Binding-site contacts:
Ligand atom C3' contacts residue ASP179 of chain 1.A at 3.6 Å.
Ligand atom O3' contacts residue ASP199 of chain 1.A at 2.5 Å (salt-bridge).
Ligand atom O2' contacts residue PHE145 of chain 1.A at 3.6 Å.
Ligand atom C4 contacts residue PHE256 of chain 1.A at 3.7 Å (hydrophobic).
Ligand atom O3' contacts residue ASP179 of chain 1.A at 2.8 Å (salt-bridge).
Ligand atom C1' contacts residue ASP199 of chain 1.A at 3.4 Å.
Ligand atom N1 contacts residue LEU227 of chain 1.A at 2.9 Å (h-bond).
Ligand atom CS contacts residue PRO247 of chain 1.A at 3.6 Å (hydrophobic).
Ligand atom N6 contacts residue LEU362 of chain 1.A at 3.5 Å.
Ligand atom CS contacts residue N4P1 of chain 1.I at 3.7 Å.
Ligand atom C5 contacts residue PHE256 of chain 1.A at 3.6 Å (hydrophobic).
Ligand atom O2' contacts residue GLN147 of chain 1.A at 2.9 Å (h-bond).
Ligand atom C5' contacts residue N4P1 of chain 1.I at 3.7 Å.
Ligand atom N1 contacts residue ASP226 of chain 1.A at 3.5 Å.
Ligand atom C2 contacts residue ILE200 of chain 1.A at 3.4 Å (hydrophobic).
Ligand atom N1 contacts residue PHE225 of chain 1.A at 3.5 Å (h-bond).
Ligand atom C8 contacts residue PHE145 of chain 1.A at 3.3 Å (hydrophobic).
Ligand atom C2' contacts residue ASP199 of chain 1.A at 3.5 Å.
Ligand atom C2 contacts residue PHE225 of chain 1.A at 3.2 Å (hydrophobic).
Ligand atom C5 contacts residue TYR363 of chain 1.A at 3.8 Å (hydrophobic).
Ligand atom S5' contacts residue N4P1 of chain 1.I at 3.4 Å.
Ligand atom C5' contacts residue ASP179 of chain 1.A at 3.5 Å.
Ligand atom C8 contacts residue TYR363 of chain 1.A at 3.6 Å (hydrophobic).
Ligand atom S5' contacts residue PHE145 of chain 1.A at 3.7 Å.
Ligand atom O3' contacts residue ASP178 of chain 1.A at 3.4 Å (salt-bridge).
Ligand atom N3 contacts residue ILE200 of chain 1.A at 3.1 Å (h-bond).
Ligand atom O4' contacts residue PHE256 of chain 1.A at 3.6 Å.
Ligand atom N6 contacts residue ASP226 of chain 1.A at 2.9 Å (salt-bridge).
Ligand atom S5' contacts residue ASP146 of chain 1.A at 3.5 Å (salt-bridge).
Ligand atom C5' contacts residue ASP245 of chain 1.A at 3.6 Å.
Ligand atom C5 contacts residue ILE200 of chain 1.A at 3.6 Å (hydrophobic).
Ligand atom N1 contacts residue ILE200 of chain 1.A at 3.7 Å.
Ligand atom N7 contacts residue TYR363 of chain 1.A at 2.8 Å (h-bond).
Ligand atom C4 contacts residue ILE200 of chain 1.A at 3.5 Å (hydrophobic).
Ligand atom C2 contacts residue LEU227 of chain 1.A at 3.7 Å (hydrophobic).
Ligand atom N7 contacts residue PHE256 of chain 1.A at 3.7 Å.
Ligand atom O2' contacts residue ASP199 of chain 1.A at 2.6 Å (salt-bridge).
Ligand atom O3' contacts residue LEU204 of chain 1.A at 3.2 Å.
Ligand atom C3' contacts residue ASP199 of chain 1.A at 3.4 Å.
Ligand atom N9 contacts residue ILE200 of chain 1.A at 3.7 Å.

This protein binds this small molecule.
Small molecule (SMILES): CSC[C@H]1O[C@@H](n2cnc3c(N)ncnc32)[C@H](O)[C@@H]1O

Sequence of chain 1.A:
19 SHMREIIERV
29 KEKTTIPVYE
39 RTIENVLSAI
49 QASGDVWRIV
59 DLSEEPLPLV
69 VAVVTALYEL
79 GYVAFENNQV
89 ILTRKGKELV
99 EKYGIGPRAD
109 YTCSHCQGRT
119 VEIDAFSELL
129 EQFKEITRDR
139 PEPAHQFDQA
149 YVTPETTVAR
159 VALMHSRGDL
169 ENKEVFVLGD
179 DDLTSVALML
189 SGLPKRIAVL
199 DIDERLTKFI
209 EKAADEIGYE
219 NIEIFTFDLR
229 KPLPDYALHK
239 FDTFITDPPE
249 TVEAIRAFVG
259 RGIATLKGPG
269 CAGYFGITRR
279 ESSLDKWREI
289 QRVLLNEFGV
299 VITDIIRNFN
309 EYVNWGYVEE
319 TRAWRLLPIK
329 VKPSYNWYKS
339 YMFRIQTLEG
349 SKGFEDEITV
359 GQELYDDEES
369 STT